Sequence of chain 3.A:
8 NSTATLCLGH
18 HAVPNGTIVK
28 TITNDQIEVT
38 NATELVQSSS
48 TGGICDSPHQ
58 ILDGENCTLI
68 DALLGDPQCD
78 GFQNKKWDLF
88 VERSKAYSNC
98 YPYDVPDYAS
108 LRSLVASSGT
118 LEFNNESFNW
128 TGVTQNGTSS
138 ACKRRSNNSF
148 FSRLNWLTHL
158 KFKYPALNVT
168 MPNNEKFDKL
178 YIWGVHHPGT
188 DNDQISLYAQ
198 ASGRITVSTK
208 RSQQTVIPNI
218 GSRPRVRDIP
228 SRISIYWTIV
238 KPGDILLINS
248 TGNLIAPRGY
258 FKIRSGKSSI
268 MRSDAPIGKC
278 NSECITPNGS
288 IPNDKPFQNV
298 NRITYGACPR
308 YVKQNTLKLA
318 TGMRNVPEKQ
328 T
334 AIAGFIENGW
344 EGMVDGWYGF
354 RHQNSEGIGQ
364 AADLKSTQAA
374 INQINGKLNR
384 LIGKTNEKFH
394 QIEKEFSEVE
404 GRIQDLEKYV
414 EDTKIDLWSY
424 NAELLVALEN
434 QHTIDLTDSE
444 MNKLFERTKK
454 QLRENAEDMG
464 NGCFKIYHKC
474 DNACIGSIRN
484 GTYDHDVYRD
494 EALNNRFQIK

This small molecule binds to this protein.
Small molecule (SMILES): CC(=O)N[C@H]1[C@H](O[C@H]2[C@H](O)[C@@H](NC(C)=O)CO[C@@H]2CO)O[C@H](CO)[C@@H](O[C@H]2O[C@H](CO)[C@@H](O)[C@H](O)[C@@H]2O)[C@@H]1O

Binding-site contacts:
Ligand atom O7 contacts residue ASN165 of chain 3.A at 3.8 Å.
Ligand atom O5 contacts residue ASN165 of chain 3.A at 2.3 Å (h-bond).
Ligand atom C3 contacts residue SER219 of chain 2.A at 4.0 Å.
Ligand atom O7 contacts residue PRO221 of chain 2.A at 3.5 Å.
Ligand atom O7 contacts residue NAG1 of chain 3.D at 3.3 Å (h-bond).
Ligand atom C8 contacts residue SER219 of chain 2.A at 3.6 Å.
Ligand atom O3 contacts residue SER219 of chain 2.A at 4.2 Å.
Ligand atom C2 contacts residue ASN165 of chain 3.A at 2.6 Å.
Ligand atom C3 contacts residue ARG222 of chain 2.A at 4.3 Å.
Ligand atom N2 contacts residue ASN165 of chain 3.A at 3.1 Å (h-bond).
Ligand atom C2 contacts residue SER219 of chain 2.A at 4.1 Å.
Ligand atom C7 contacts residue ARG222 of chain 2.A at 3.9 Å.
Ligand atom C1 contacts residue ASN165 of chain 3.A at 1.4 Å.
Ligand atom C1 contacts residue ARG222 of chain 2.A at 4.4 Å.
Ligand atom O7 contacts residue ARG220 of chain 2.A at 4.1 Å.
Ligand atom C8 contacts residue ARG222 of chain 2.A at 4.3 Å.
Ligand atom C2 contacts residue ARG222 of chain 2.A at 4.2 Å.
Ligand atom C6 contacts residue ARG222 of chain 2.A at 4.4 Å.
Ligand atom C4 contacts residue ARG222 of chain 2.A at 4.2 Å.
Ligand atom O3 contacts residue ARG222 of chain 2.A at 3.7 Å.
Ligand atom N2 contacts residue NAG1 of chain 3.D at 4.0 Å.
Ligand atom O5 contacts residue ARG222 of chain 2.A at 4.4 Å.
Ligand atom C8 contacts residue ILE242 of chain 3.A at 3.7 Å (hydrophobic).
Ligand atom C4 contacts residue ASN165 of chain 3.A at 4.2 Å.
Ligand atom C8 contacts residue NAG2 of chain 3.D at 4.0 Å.
Ligand atom O7 contacts residue ARG222 of chain 2.A at 2.9 Å (salt-bridge).
Ligand atom C8 contacts residue NAG1 of chain 3.D at 3.5 Å.
Ligand atom C8 contacts residue PRO221 of chain 2.A at 4.1 Å (hydrophobic).
Ligand atom C5 contacts residue LEU244 of chain 3.A at 4.2 Å (hydrophobic).
Ligand atom C5 contacts residue ASN165 of chain 3.A at 3.6 Å.
Ligand atom C7 contacts residue PRO221 of chain 2.A at 4.2 Å (hydrophobic).
Ligand atom O6 contacts residue ARG222 of chain 2.A at 3.1 Å (salt-bridge).
Ligand atom C7 contacts residue ASN165 of chain 3.A at 3.6 Å.
Ligand atom C7 contacts residue NAG1 of chain 3.D at 3.3 Å.
Ligand atom C3 contacts residue ASN165 of chain 3.A at 3.9 Å.
Ligand atom O5 contacts residue LEU244 of chain 3.A at 4.1 Å.
Ligand atom N2 contacts residue SER219 of chain 2.A at 3.1 Å (h-bond).
Ligand atom C7 contacts residue SER219 of chain 2.A at 3.8 Å.
Ligand atom O3 contacts residue ASP225 of chain 2.A at 3.7 Å.
Ligand atom O3 contacts residue ARG222 of chain 2.A at 4.5 Å.

Sequence of chain 2.A:
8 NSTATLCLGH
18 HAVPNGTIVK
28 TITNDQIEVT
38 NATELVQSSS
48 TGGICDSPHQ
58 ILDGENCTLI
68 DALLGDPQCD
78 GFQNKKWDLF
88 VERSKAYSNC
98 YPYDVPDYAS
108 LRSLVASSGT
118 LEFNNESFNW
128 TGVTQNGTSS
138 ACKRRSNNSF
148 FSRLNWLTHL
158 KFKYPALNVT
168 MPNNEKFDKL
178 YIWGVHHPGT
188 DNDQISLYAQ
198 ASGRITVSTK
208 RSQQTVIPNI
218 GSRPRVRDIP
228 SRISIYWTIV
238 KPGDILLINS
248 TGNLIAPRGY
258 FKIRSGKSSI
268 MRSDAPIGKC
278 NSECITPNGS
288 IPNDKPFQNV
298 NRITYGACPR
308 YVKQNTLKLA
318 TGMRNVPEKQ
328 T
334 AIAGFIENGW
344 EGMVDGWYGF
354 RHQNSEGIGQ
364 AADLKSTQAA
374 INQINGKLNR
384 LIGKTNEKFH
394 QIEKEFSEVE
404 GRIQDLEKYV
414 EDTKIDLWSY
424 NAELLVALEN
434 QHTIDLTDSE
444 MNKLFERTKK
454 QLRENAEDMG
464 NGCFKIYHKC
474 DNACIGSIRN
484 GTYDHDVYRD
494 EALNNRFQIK